The small molecule below binds the protein below.
Small molecule (SMILES): CC(=O)N[C@@H]1[C@@H](O)[C@H](O)[C@@H](CO)O[C@H]1O

Sequence of chain 1.C:
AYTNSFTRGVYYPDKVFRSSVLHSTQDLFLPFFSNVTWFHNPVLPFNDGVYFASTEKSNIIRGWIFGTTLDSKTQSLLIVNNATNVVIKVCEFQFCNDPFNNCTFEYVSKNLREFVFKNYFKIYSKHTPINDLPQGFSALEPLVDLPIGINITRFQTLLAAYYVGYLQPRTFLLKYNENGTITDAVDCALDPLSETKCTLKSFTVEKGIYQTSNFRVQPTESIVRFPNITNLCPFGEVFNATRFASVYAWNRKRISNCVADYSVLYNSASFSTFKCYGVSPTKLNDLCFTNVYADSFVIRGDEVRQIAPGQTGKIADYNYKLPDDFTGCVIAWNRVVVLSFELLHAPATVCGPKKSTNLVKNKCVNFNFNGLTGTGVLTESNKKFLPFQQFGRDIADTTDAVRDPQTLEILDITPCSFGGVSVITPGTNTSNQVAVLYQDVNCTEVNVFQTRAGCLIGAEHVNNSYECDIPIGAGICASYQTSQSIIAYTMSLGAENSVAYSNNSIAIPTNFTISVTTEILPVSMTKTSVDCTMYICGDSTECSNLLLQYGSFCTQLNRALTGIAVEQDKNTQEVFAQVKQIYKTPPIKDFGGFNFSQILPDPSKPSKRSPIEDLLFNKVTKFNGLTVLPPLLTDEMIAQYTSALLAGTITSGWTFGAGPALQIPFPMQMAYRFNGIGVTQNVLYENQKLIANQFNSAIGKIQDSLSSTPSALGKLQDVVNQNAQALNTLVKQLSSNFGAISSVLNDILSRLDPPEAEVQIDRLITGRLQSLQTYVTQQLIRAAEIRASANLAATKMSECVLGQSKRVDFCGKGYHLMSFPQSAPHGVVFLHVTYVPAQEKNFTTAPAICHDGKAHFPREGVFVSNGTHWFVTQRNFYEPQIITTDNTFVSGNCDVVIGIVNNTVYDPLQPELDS

Binding-site contacts:
Ligand atom N2 contacts residue ASN801 of chain 1.C at 2.9 Å (h-bond).
Ligand atom C1 contacts residue ASN801 of chain 1.C at 1.4 Å.
Ligand atom C5 contacts residue ASN801 of chain 1.C at 3.6 Å.
Ligand atom C3 contacts residue ASN801 of chain 1.C at 3.8 Å.
Ligand atom C2 contacts residue ASN801 of chain 1.C at 2.4 Å.
Ligand atom C5 contacts residue SER803 of chain 1.C at 3.8 Å.
Ligand atom O6 contacts residue SER803 of chain 1.C at 4.3 Å.
Ligand atom C1 contacts residue SER803 of chain 1.C at 3.4 Å.
Ligand atom O5 contacts residue ASN801 of chain 1.C at 2.3 Å (h-bond).
Ligand atom O6 contacts residue GLN804 of chain 1.C at 3.8 Å.
Ligand atom C4 contacts residue ASN801 of chain 1.C at 4.2 Å.
Ligand atom O5 contacts residue SER803 of chain 1.C at 3.7 Å.
Ligand atom C7 contacts residue ASN801 of chain 1.C at 4.0 Å.
Ligand atom C2 contacts residue SER803 of chain 1.C at 4.5 Å.